The protein below binds the small molecule below.
Small molecule (SMILES): CC(=O)N[C@@H]1[C@@H](O)[C@H](O)[C@@H](CO)O[C@H]1O

Binding-site contacts:
Ligand atom O5 contacts residue ASN16 of chain 3.G at 2.4 Å (h-bond).
Ligand atom C8 contacts residue ASN32 of chain 3.G at 3.5 Å.
Ligand atom C4 contacts residue ASN16 of chain 3.G at 4.2 Å.
Ligand atom N2 contacts residue ASN16 of chain 3.G at 2.9 Å (h-bond).
Ligand atom C1 contacts residue ASN16 of chain 3.G at 1.4 Å.
Ligand atom C3 contacts residue ASN16 of chain 3.G at 3.8 Å.
Ligand atom C7 contacts residue ASN16 of chain 3.G at 4.1 Å.
Ligand atom C8 contacts residue THR18 of chain 3.G at 4.2 Å.
Ligand atom C2 contacts residue ASN16 of chain 3.G at 2.5 Å.
Ligand atom C5 contacts residue ASN16 of chain 3.G at 3.7 Å.
Ligand atom C7 contacts residue ASN32 of chain 3.G at 4.2 Å.
Ligand atom C8 contacts residue ASN16 of chain 3.G at 4.3 Å.

Sequence of chain 3.G:
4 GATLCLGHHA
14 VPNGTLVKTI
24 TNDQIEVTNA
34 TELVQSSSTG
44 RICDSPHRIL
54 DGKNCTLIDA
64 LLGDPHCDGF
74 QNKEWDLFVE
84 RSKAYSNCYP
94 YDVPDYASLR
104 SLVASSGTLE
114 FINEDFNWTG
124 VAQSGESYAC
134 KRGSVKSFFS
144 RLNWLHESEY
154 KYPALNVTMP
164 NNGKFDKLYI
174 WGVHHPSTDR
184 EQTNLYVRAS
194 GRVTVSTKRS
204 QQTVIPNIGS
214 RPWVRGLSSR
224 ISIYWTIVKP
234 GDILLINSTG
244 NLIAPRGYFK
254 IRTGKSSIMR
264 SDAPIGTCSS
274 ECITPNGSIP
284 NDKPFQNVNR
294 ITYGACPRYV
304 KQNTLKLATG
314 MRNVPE